This protein binds this small molecule.
Small molecule (SMILES): CC(C)CCC[C@@H](C)[C@H]1CC[C@H]2[C@@H]3CC=C4C[C@@H](O)CC[C@]4(C)[C@H]3CC[C@]12C

Binding-site contacts:
Ligand atom C22 contacts residue TRP492 of chain 1.J at 4.3 Å (hydrophobic).
Ligand atom C26 contacts residue PHE495 of chain 1.J at 3.9 Å (hydrophobic).
Ligand atom C15 contacts residue ILE96 of chain 1.H at 3.9 Å (hydrophobic).
Ligand atom C4 contacts residue PHE87 of chain 1.H at 3.8 Å (hydrophobic).
Ligand atom C17 contacts residue PHE665 of chain 1.J at 4.2 Å (hydrophobic).
Ligand atom C17 contacts residue VAL99 of chain 1.H at 4.3 Å (hydrophobic).
Ligand atom C15 contacts residue TRP492 of chain 1.J at 4.1 Å (hydrophobic).
Ligand atom C11 contacts residue ILE661 of chain 1.J at 4.0 Å (hydrophobic).
Ligand atom C22 contacts residue TRP496 of chain 1.J at 4.3 Å (hydrophobic).
Ligand atom C23 contacts residue TRP496 of chain 1.J at 3.8 Å (hydrophobic).
Ligand atom C22 contacts residue MET664 of chain 1.J at 3.9 Å (hydrophobic).
Ligand atom C16 contacts residue TRP492 of chain 1.J at 4.3 Å (hydrophobic).
Ligand atom C18 contacts residue PHE665 of chain 1.J at 3.5 Å (hydrophobic).
Ligand atom C22 contacts residue PHE665 of chain 1.J at 4.4 Å (hydrophobic).
Ligand atom C27 contacts residue PHE495 of chain 1.J at 4.3 Å (hydrophobic).
Ligand atom C6 contacts residue ILE92 of chain 1.H at 4.3 Å (hydrophobic).
Ligand atom C18 contacts residue MET664 of chain 1.J at 3.3 Å (hydrophobic).
Ligand atom C26 contacts residue TRP492 of chain 1.J at 4.2 Å (hydrophobic).
Ligand atom C27 contacts residue TRP496 of chain 1.J at 4.1 Å (hydrophobic).
Ligand atom C19 contacts residue LEU653 of chain 1.J at 4.3 Å (hydrophobic).
Ligand atom C16 contacts residue VAL99 of chain 1.H at 4.2 Å (hydrophobic).
Ligand atom C11 contacts residue MET664 of chain 1.J at 4.0 Å (hydrophobic).
Ligand atom C26 contacts residue TRP496 of chain 1.J at 4.1 Å (hydrophobic).
Ligand atom C9 contacts residue MET664 of chain 1.J at 4.3 Å (hydrophobic).
Ligand atom C21 contacts residue PHE665 of chain 1.J at 3.6 Å (hydrophobic).
Ligand atom C27 contacts residue LEU499 of chain 1.J at 3.7 Å (hydrophobic).
Ligand atom C7 contacts residue ILE95 of chain 1.H at 4.2 Å (hydrophobic).
Ligand atom C19 contacts residue ILE661 of chain 1.J at 3.4 Å (hydrophobic).
Ligand atom C19 contacts residue MET664 of chain 1.J at 3.1 Å (hydrophobic).
Ligand atom C12 contacts residue PHE665 of chain 1.J at 3.6 Å (hydrophobic).
Ligand atom C21 contacts residue VAL99 of chain 1.H at 4.2 Å (hydrophobic).
Ligand atom C18 contacts residue TRP492 of chain 1.J at 3.8 Å (hydrophobic).
Ligand atom C20 contacts residue PHE665 of chain 1.J at 3.4 Å (hydrophobic).
Ligand atom C10 contacts residue MET664 of chain 1.J at 4.3 Å (hydrophobic).
Ligand atom C25 contacts residue MET100 of chain 1.H at 4.0 Å (hydrophobic).
Ligand atom C27 contacts residue MET100 of chain 1.H at 4.1 Å (hydrophobic).
Ligand atom C13 contacts residue PHE665 of chain 1.J at 3.9 Å (hydrophobic).
Ligand atom O1 contacts residue PHE87 of chain 1.H at 4.2 Å.
Ligand atom C7 contacts residue ILE92 of chain 1.H at 4.2 Å (hydrophobic).
Ligand atom C8 contacts residue MET664 of chain 1.J at 4.2 Å (hydrophobic).

Sequence of chain 1.J:
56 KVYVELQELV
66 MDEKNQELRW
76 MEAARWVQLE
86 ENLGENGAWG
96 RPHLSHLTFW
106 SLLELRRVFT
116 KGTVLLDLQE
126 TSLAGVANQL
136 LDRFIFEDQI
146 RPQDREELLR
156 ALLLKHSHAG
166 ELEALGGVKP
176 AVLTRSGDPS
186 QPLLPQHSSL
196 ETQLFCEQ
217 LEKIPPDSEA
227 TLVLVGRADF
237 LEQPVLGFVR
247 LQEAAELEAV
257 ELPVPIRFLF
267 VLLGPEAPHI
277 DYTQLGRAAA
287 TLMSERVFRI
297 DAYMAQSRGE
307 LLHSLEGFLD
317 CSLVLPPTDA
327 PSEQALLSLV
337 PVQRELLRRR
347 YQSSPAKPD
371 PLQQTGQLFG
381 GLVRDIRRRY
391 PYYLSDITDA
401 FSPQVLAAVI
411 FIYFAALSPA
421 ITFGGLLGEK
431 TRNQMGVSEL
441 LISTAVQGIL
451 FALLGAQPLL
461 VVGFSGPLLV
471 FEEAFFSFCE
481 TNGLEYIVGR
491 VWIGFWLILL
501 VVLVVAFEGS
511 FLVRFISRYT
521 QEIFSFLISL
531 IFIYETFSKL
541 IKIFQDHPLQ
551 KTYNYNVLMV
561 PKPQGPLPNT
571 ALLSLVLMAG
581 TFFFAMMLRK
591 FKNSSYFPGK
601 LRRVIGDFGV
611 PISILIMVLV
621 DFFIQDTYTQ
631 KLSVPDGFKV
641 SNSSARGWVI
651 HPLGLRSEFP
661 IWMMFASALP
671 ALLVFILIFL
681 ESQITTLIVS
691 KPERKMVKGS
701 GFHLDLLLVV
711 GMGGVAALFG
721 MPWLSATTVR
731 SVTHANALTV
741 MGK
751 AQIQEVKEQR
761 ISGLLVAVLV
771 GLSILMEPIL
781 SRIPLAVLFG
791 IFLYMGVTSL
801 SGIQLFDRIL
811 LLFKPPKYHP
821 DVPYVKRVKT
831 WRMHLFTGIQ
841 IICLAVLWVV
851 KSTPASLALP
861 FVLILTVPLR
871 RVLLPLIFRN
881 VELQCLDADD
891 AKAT

Sequence of chain 1.H:
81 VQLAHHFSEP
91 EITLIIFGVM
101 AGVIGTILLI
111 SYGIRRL